Binding-site contacts:
Ligand atom O6 contacts residue TYR314 of chain 1.B at 4.2 Å.
Ligand atom C3 contacts residue ASN317 of chain 1.B at 3.8 Å.
Ligand atom C4 contacts residue ASN317 of chain 1.B at 4.2 Å.
Ligand atom N2 contacts residue ASN317 of chain 1.B at 2.9 Å (h-bond).
Ligand atom C1 contacts residue ASN317 of chain 1.B at 1.4 Å.
Ligand atom C7 contacts residue ASN317 of chain 1.B at 3.9 Å.
Ligand atom C6 contacts residue TYR314 of chain 1.B at 3.5 Å (hydrophobic).
Ligand atom C6 contacts residue ASN317 of chain 1.B at 4.4 Å.
Ligand atom C5 contacts residue ASN317 of chain 1.B at 3.7 Å.
Ligand atom O5 contacts residue ASN317 of chain 1.B at 2.4 Å (h-bond).
Ligand atom C2 contacts residue ASN317 of chain 1.B at 2.5 Å.
Ligand atom C5 contacts residue TYR314 of chain 1.B at 4.3 Å (hydrophobic).

Sequence of chain 1.B:
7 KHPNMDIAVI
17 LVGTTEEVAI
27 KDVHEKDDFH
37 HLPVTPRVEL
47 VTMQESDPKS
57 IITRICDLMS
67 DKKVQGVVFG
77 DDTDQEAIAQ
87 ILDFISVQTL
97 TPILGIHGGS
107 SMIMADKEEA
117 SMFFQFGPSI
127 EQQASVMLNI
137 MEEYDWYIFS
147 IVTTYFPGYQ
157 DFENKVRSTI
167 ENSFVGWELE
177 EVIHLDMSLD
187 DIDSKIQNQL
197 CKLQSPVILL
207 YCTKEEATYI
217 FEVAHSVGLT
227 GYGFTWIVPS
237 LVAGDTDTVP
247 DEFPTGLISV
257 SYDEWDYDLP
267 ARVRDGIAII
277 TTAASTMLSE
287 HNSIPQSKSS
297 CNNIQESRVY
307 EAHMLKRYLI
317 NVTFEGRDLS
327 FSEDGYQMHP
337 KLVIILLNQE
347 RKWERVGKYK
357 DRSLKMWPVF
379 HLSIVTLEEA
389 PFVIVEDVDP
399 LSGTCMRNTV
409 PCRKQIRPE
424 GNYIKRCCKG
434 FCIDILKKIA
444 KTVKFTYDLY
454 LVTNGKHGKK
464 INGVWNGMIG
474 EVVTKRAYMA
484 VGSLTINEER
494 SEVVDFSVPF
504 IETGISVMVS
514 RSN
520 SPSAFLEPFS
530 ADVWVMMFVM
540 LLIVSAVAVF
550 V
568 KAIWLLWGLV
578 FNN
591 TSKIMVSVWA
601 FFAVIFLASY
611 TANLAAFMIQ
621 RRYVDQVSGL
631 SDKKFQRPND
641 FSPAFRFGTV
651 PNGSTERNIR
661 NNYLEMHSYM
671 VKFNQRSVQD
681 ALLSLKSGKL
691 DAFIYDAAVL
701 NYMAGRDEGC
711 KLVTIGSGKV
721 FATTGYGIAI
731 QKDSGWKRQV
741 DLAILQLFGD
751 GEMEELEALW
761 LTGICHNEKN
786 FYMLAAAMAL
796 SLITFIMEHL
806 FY

This protein binds this small molecule.
Small molecule (SMILES): CC(=O)N[C@@H]1[C@@H](O)[C@H](O)[C@@H](CO)O[C@H]1O